This protein binds this small molecule.
Small molecule (SMILES): CC(=O)N[C@H]1[C@H](O[C@H]2[C@H](O)[C@@H](NC(C)=O)CO[C@@H]2CO)O[C@H](CO)[C@@H](O[C@@H]2O[C@H](CO)[C@@H](O)[C@H](O[C@H]3O[C@H](CO)[C@@H](O)[C@H](O)[C@@H]3O)[C@@H]2O)[C@@H]1O

Sequence of chain 3.A:
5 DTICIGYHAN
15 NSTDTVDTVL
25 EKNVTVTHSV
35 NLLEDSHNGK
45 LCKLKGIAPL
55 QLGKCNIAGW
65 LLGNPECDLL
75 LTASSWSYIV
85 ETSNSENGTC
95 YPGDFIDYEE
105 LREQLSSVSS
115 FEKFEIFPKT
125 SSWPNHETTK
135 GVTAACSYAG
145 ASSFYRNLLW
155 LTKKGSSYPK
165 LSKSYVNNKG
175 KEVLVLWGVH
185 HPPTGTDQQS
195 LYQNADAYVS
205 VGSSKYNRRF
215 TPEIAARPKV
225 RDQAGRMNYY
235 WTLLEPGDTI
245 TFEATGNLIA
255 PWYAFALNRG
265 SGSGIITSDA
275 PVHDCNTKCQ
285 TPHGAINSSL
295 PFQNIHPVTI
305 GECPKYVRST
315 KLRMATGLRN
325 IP

Binding-site contacts:
Ligand atom C4 contacts residue ASN91 of chain 3.A at 4.2 Å.
Ligand atom C3 contacts residue ASN91 of chain 3.A at 3.7 Å.
Ligand atom C8 contacts residue GLU70 of chain 3.A at 3.9 Å.
Ligand atom C2 contacts residue GLU70 of chain 3.A at 4.2 Å.
Ligand atom C7 contacts residue ARG225 of chain 3.A at 3.3 Å.
Ligand atom C6 contacts residue LYS223 of chain 3.A at 4.4 Å.
Ligand atom C1 contacts residue ASN91 of chain 3.A at 1.5 Å.
Ligand atom O7 contacts residue ASN91 of chain 3.A at 2.8 Å (h-bond).
Ligand atom C6 contacts residue ARG225 of chain 3.A at 3.3 Å.
Ligand atom O5 contacts residue ARG225 of chain 3.A at 3.8 Å.
Ligand atom C4 contacts residue ARG225 of chain 3.A at 4.3 Å.
Ligand atom O6 contacts residue ASN91 of chain 3.A at 4.4 Å.
Ligand atom O7 contacts residue ASN68 of chain 3.A at 2.9 Å (h-bond).
Ligand atom C6 contacts residue GLU90 of chain 3.A at 4.0 Å.
Ligand atom C5 contacts residue ASN91 of chain 3.A at 3.7 Å.
Ligand atom O7 contacts residue CYS94 of chain 3.A at 3.2 Å.
Ligand atom C8 contacts residue CYS94 of chain 3.A at 3.4 Å (hydrophobic).
Ligand atom N2 contacts residue GLU70 of chain 3.A at 3.4 Å.
Ligand atom N2 contacts residue ASN91 of chain 3.A at 2.7 Å (h-bond).
Ligand atom C5 contacts residue ARG225 of chain 3.A at 3.8 Å.
Ligand atom O7 contacts residue ARG225 of chain 3.A at 3.8 Å.
Ligand atom O6 contacts residue GLU90 of chain 3.A at 3.2 Å (salt-bridge).
Ligand atom C7 contacts residue ASN91 of chain 3.A at 3.1 Å.
Ligand atom C7 contacts residue GLU70 of chain 3.A at 3.6 Å.
Ligand atom C7 contacts residue CYS94 of chain 3.A at 3.7 Å (hydrophobic).
Ligand atom C2 contacts residue ASN91 of chain 3.A at 2.3 Å.
Ligand atom C2 contacts residue ARG225 of chain 3.A at 3.8 Å.
Ligand atom C3 contacts residue ARG225 of chain 3.A at 3.9 Å.
Ligand atom C8 contacts residue ASN68 of chain 3.A at 4.0 Å.
Ligand atom C6 contacts residue ASP226 of chain 3.A at 4.3 Å.
Ligand atom C7 contacts residue ASN68 of chain 3.A at 3.9 Å.
Ligand atom C8 contacts residue CYS140 of chain 3.A at 4.0 Å (hydrophobic).
Ligand atom O5 contacts residue ASN91 of chain 3.A at 2.5 Å (h-bond).
Ligand atom C8 contacts residue ARG225 of chain 3.A at 3.3 Å.
Ligand atom N2 contacts residue ARG225 of chain 3.A at 3.4 Å (salt-bridge).
Ligand atom C8 contacts residue ALA139 of chain 3.A at 3.9 Å (hydrophobic).
Ligand atom C1 contacts residue GLU70 of chain 3.A at 3.9 Å.
Ligand atom C8 contacts residue SER141 of chain 3.A at 4.0 Å.
Ligand atom O7 contacts residue GLU70 of chain 3.A at 4.1 Å.
Ligand atom O3 contacts residue ARG225 of chain 3.A at 2.7 Å (salt-bridge).